Sequence of chain 1.A:
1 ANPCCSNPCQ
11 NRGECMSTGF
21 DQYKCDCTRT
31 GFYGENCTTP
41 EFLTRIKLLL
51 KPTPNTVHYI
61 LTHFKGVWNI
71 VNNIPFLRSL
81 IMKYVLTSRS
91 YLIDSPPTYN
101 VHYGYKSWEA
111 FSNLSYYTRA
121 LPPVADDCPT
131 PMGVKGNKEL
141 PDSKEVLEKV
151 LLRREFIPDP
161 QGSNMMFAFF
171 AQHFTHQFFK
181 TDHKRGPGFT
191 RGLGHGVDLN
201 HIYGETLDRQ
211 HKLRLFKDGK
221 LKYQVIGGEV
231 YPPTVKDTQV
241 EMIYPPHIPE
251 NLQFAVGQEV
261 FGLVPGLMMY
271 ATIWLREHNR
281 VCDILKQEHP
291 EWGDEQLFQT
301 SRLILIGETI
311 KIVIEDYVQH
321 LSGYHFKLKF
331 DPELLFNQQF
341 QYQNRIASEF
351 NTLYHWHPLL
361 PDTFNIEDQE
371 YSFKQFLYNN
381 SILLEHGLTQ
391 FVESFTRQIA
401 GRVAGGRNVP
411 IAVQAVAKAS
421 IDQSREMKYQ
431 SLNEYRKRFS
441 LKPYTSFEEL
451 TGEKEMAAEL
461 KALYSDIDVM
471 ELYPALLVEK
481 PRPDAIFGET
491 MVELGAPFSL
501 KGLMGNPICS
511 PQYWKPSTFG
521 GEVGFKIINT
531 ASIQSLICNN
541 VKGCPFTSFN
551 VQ

Binding-site contacts:
Ligand atom O5 contacts residue ASN379 of chain 1.A at 2.4 Å (h-bond).
Ligand atom C3 contacts residue ASN379 of chain 1.A at 3.8 Å.
Ligand atom C2 contacts residue ASN379 of chain 1.A at 2.5 Å.
Ligand atom O6 contacts residue ILE382 of chain 1.A at 4.2 Å.
Ligand atom O7 contacts residue GLN375 of chain 1.A at 3.8 Å.
Ligand atom C1 contacts residue SER381 of chain 1.A at 3.8 Å.
Ligand atom C1 contacts residue ASN379 of chain 1.A at 1.4 Å.
Ligand atom C7 contacts residue ASN379 of chain 1.A at 3.2 Å.
Ligand atom C1 contacts residue ILE382 of chain 1.A at 4.3 Å (hydrophobic).
Ligand atom C5 contacts residue SER381 of chain 1.A at 3.6 Å.
Ligand atom C8 contacts residue ASN379 of chain 1.A at 4.4 Å.
Ligand atom O5 contacts residue ILE382 of chain 1.A at 3.5 Å.
Ligand atom O7 contacts residue ASN379 of chain 1.A at 3.2 Å (h-bond).
Ligand atom O6 contacts residue GLU385 of chain 1.A at 3.5 Å.
Ligand atom O6 contacts residue SER381 of chain 1.A at 3.4 Å (h-bond).
Ligand atom C4 contacts residue ASN379 of chain 1.A at 4.3 Å.
Ligand atom C6 contacts residue SER381 of chain 1.A at 4.0 Å.
Ligand atom O5 contacts residue SER381 of chain 1.A at 3.6 Å (h-bond).
Ligand atom C5 contacts residue ASN379 of chain 1.A at 3.7 Å.
Ligand atom C6 contacts residue ILE382 of chain 1.A at 4.3 Å (hydrophobic).
Ligand atom N2 contacts residue ASN379 of chain 1.A at 2.9 Å (h-bond).

This small molecule binds to this protein.
Small molecule (SMILES): CC(=O)N[C@@H]1[C@@H](O)[C@H](O)[C@@H](CO)O[C@H]1O